The small molecule below binds the protein below.
Small molecule (SMILES): C[C@@](N)(CCC[C@H](N)C(=O)O)C(=O)O

Sequence of chain 1.B:
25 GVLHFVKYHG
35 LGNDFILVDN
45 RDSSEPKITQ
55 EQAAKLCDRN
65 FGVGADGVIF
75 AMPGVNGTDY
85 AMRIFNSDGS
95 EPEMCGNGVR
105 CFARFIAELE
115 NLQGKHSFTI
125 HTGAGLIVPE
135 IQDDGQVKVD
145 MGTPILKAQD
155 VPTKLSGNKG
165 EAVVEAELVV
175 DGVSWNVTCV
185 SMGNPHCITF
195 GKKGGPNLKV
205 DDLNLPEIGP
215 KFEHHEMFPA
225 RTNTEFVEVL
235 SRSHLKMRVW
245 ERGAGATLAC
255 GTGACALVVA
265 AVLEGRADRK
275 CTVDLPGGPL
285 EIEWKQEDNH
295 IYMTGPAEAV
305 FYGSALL

Binding-site contacts:
Ligand atom CAJ contacts residue GLU245 of chain 1.B at 3.5 Å.
Ligand atom OAH contacts residue ASN101 of chain 1.B at 2.9 Å (h-bond).
Ligand atom OAG contacts residue PRO96 of chain 1.B at 3.4 Å.
Ligand atom NAB contacts residue GLU245 of chain 1.B at 2.9 Å (salt-bridge).
Ligand atom CAP contacts residue ARG246 of chain 1.B at 3.5 Å.
Ligand atom OAE contacts residue ASN227 of chain 1.B at 2.9 Å (h-bond).
Ligand atom CAQ contacts residue GLY100 of chain 1.B at 3.3 Å.
Ligand atom NAB contacts residue ASN227 of chain 1.B at 3.5 Å (h-bond).
Ligand atom CAN contacts residue CYS254 of chain 1.B at 1.8 Å (hydrophobic).
Ligand atom CAS contacts residue ASN227 of chain 1.B at 3.3 Å.
Ligand atom OAF contacts residue GLY100 of chain 1.B at 2.7 Å (h-bond).
Ligand atom OAH contacts residue ASN37 of chain 1.B at 3.5 Å (h-bond).
Ligand atom OAE contacts residue PRO96 of chain 1.B at 3.5 Å.
Ligand atom CAN contacts residue GLU245 of chain 1.B at 3.0 Å.
Ligand atom OAF contacts residue CYS254 of chain 1.B at 3.5 Å (h-bond).
Ligand atom CAQ contacts residue GLY255 of chain 1.B at 3.3 Å.
Ligand atom CAK contacts residue PRO96 of chain 1.B at 3.6 Å (hydrophobic).
Ligand atom OAH contacts residue CYS254 of chain 1.B at 3.6 Å.
Ligand atom OAH contacts residue CYS99 of chain 1.B at 3.6 Å.
Ligand atom CAP contacts residue ASN227 of chain 1.B at 3.5 Å.
Ligand atom CAT contacts residue CYS254 of chain 1.B at 2.9 Å (hydrophobic).
Ligand atom NAC contacts residue ASN37 of chain 1.B at 2.8 Å (h-bond).
Ligand atom OAH contacts residue GLY255 of chain 1.B at 2.8 Å (h-bond).
Ligand atom NAB contacts residue ASN90 of chain 1.B at 2.9 Å (h-bond).
Ligand atom CAN contacts residue ASN37 of chain 1.B at 3.6 Å.
Ligand atom OAE contacts residue ARG246 of chain 1.B at 2.8 Å (salt-bridge).
Ligand atom OAF contacts residue GLY255 of chain 1.B at 3.5 Å (h-bond).
Ligand atom CAM contacts residue CYS254 of chain 1.B at 3.2 Å (hydrophobic).
Ligand atom OAG contacts residue ASN90 of chain 1.B at 2.9 Å (h-bond).
Ligand atom CAQ contacts residue CYS99 of chain 1.B at 3.7 Å (hydrophobic).
Ligand atom OAH contacts residue GLY100 of chain 1.B at 3.3 Å (h-bond).
Ligand atom NAC contacts residue PHE39 of chain 1.B at 3.6 Å.
Ligand atom OAF contacts residue THR256 of chain 1.B at 2.8 Å (h-bond).
Ligand atom OAF contacts residue CYS99 of chain 1.B at 3.4 Å.
Ligand atom CAQ contacts residue CYS254 of chain 1.B at 3.2 Å (hydrophobic).
Ligand atom CAP contacts residue PRO96 of chain 1.B at 3.4 Å (hydrophobic).
Ligand atom NAC contacts residue CYS99 of chain 1.B at 3.1 Å (h-bond).
Ligand atom OAG contacts residue ARG246 of chain 1.B at 2.8 Å (salt-bridge).
Ligand atom NAB contacts residue ARG246 of chain 1.B at 3.0 Å (salt-bridge).
Ligand atom OAE contacts residue ASN188 of chain 1.B at 3.1 Å (h-bond).